Binding-site contacts:
Ligand atom C contacts residue LEU167 of chain 1.B at 3.7 Å (hydrophobic).
Ligand atom C10 contacts residue PHE140 of chain 1.B at 3.7 Å (hydrophobic).
Ligand atom O3 contacts residue MET165 of chain 1.B at 3.3 Å.
Ligand atom N contacts residue GLN189 of chain 1.B at 3.5 Å (h-bond).
Ligand atom C contacts residue PRO168 of chain 1.B at 3.6 Å (hydrophobic).
Ligand atom C contacts residue GLU166 of chain 1.B at 3.3 Å.
Ligand atom C17 contacts residue MET165 of chain 1.B at 3.6 Å (hydrophobic).
Ligand atom C7 contacts residue GLU166 of chain 1.B at 3.8 Å.
Ligand atom C18 contacts residue ARG188 of chain 1.B at 3.5 Å.
Ligand atom C20 contacts residue GLN189 of chain 1.B at 3.6 Å.
Ligand atom CL contacts residue HIS41 of chain 1.B at 3.4 Å.
Ligand atom C18 contacts residue MET165 of chain 1.B at 3.7 Å (hydrophobic).
Ligand atom C16 contacts residue HIS164 of chain 1.B at 3.5 Å.
Ligand atom C17 contacts residue MET49 of chain 1.B at 3.5 Å (hydrophobic).
Ligand atom C22 contacts residue GLU166 of chain 1.B at 3.4 Å.
Ligand atom N2 contacts residue SER144 of chain 1.B at 3.6 Å (h-bond).
Ligand atom O3 contacts residue GLU166 of chain 1.B at 2.9 Å (salt-bridge).
Ligand atom C8 contacts residue LEU141 of chain 1.B at 3.6 Å (hydrophobic).
Ligand atom CL contacts residue MET49 of chain 1.B at 3.9 Å.
Ligand atom C21 contacts residue GLN189 of chain 1.B at 3.1 Å.
Ligand atom C9 contacts residue GLU166 of chain 1.B at 3.9 Å.
Ligand atom C10 contacts residue LEU141 of chain 1.B at 3.7 Å (hydrophobic).
Ligand atom N2 contacts residue HIS163 of chain 1.B at 2.8 Å (h-bond).
Ligand atom C19 contacts residue ARG188 of chain 1.B at 3.5 Å.
Ligand atom CL contacts residue ASP187 of chain 1.B at 3.4 Å.
Ligand atom C19 contacts residue MET165 of chain 1.B at 3.7 Å (hydrophobic).
Ligand atom N2 contacts residue PHE140 of chain 1.B at 3.9 Å.
Ligand atom O2 contacts residue GLN189 of chain 1.B at 3.1 Å (h-bond).
Ligand atom C9 contacts residue LEU141 of chain 1.B at 3.7 Å (hydrophobic).
Ligand atom C8 contacts residue GLU166 of chain 1.B at 3.6 Å.
Ligand atom C18 contacts residue MET49 of chain 1.B at 3.6 Å (hydrophobic).
Ligand atom C10 contacts residue GLU166 of chain 1.B at 3.6 Å.
Ligand atom C8 contacts residue PHE140 of chain 1.B at 3.5 Å (hydrophobic).
Ligand atom C10 contacts residue ASN142 of chain 1.B at 3.7 Å.
Ligand atom C9 contacts residue ASN142 of chain 1.B at 3.9 Å.
Ligand atom O4 contacts residue GLN189 of chain 1.B at 3.1 Å (h-bond).
Ligand atom C2 contacts residue GLU166 of chain 1.B at 3.7 Å.
Ligand atom C5 contacts residue MET165 of chain 1.B at 3.8 Å (hydrophobic).
Ligand atom C7 contacts residue HIS163 of chain 1.B at 3.3 Å.
Ligand atom C16 contacts residue MET165 of chain 1.B at 3.7 Å (hydrophobic).

Sequence of chain 1.A:
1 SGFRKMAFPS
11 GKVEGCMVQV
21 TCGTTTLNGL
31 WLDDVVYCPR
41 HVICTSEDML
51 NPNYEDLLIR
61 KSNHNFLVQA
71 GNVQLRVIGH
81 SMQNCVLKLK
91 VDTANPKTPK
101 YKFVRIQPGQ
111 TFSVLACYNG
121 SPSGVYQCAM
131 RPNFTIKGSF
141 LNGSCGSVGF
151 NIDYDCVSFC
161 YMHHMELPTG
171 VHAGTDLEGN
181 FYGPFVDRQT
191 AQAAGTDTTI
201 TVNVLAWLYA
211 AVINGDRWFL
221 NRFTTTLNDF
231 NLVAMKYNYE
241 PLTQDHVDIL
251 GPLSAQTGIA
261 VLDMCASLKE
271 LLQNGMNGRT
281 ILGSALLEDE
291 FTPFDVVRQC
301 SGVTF

A protein and the small-molecule ligand that binds it are described below.
Small molecule (SMILES): COC1(CS(=O)(=O)N2C[C@@H](C(=O)Nc3cncc4ccccc34)c3cc(Cl)ccc3C2=O)CC1

Sequence of chain 1.B:
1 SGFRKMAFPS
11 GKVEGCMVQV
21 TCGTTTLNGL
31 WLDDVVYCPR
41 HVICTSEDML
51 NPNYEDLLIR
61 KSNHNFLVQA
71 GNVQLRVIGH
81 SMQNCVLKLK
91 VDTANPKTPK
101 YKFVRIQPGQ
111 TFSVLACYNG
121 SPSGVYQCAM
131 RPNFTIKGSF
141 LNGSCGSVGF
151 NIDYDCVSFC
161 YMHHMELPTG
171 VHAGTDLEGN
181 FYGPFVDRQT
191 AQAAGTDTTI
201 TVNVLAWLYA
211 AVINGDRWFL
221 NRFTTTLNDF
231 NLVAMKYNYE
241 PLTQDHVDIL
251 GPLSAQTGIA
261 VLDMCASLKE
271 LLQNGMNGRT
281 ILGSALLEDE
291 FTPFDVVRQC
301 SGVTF